Binding-site contacts:
Ligand atom C25 contacts residue ILE104 of chain 1.A at 3.9 Å (hydrophobic).
Ligand atom O15 contacts residue SER107 of chain 1.A at 3.3 Å (h-bond).
Ligand atom C3 contacts residue ILE50 of chain 1.A at 3.3 Å (hydrophobic).
Ligand atom C17 contacts residue SER107 of chain 1.A at 3.3 Å.
Ligand atom C16 contacts residue SER107 of chain 1.A at 3.1 Å.
Ligand atom O15 contacts residue PRO89 of chain 1.A at 3.7 Å.
Ligand atom C8 contacts residue LEU110 of chain 1.A at 3.6 Å (hydrophobic).
Ligand atom O21 contacts residue ILE104 of chain 1.A at 3.4 Å.
Ligand atom C4 contacts residue VAL83 of chain 1.A at 3.3 Å (hydrophobic).
Ligand atom C4 contacts residue ILE15 of chain 1.A at 3.8 Å (hydrophobic).
Ligand atom O18 contacts residue SER107 of chain 1.A at 3.0 Å (h-bond).
Ligand atom C19 contacts residue SER107 of chain 1.A at 3.4 Å.
Ligand atom C14 contacts residue VAL82 of chain 1.A at 3.8 Å (hydrophobic).
Ligand atom C2 contacts residue LEU114 of chain 1.A at 3.7 Å (hydrophobic).
Ligand atom C3 contacts residue ILE15 of chain 1.A at 3.4 Å (hydrophobic).
Ligand atom C1 contacts residue ILE15 of chain 1.A at 3.8 Å (hydrophobic).
Ligand atom C23 contacts residue PHE93 of chain 1.A at 3.7 Å (hydrophobic).
Ligand atom C13 contacts residue PRO89 of chain 1.A at 3.6 Å (hydrophobic).
Ligand atom O24 contacts residue GLN90 of chain 1.A at 3.5 Å (h-bond).
Ligand atom C13 contacts residue BP5111 of chain 1.A at 3.9 Å.
Ligand atom C19 contacts residue ILE104 of chain 1.A at 3.6 Å (hydrophobic).
Ligand atom O21 contacts residue PHE93 of chain 1.A at 3.5 Å.
Ligand atom C22 contacts residue PHE93 of chain 1.A at 3.4 Å (hydrophobic).
Ligand atom C14 contacts residue BP5111 of chain 1.A at 3.9 Å.
Ligand atom C23 contacts residue PHE94 of chain 1.A at 3.4 Å (hydrophobic).
Ligand atom C3 contacts residue TRP36 of chain 1.A at 3.8 Å (hydrophobic).
Ligand atom C4 contacts residue PHE79 of chain 1.A at 3.6 Å (hydrophobic).
Ligand atom C17 contacts residue LEU98 of chain 1.A at 3.4 Å (hydrophobic).
Ligand atom C10 contacts residue TRP36 of chain 1.A at 3.8 Å (hydrophobic).
Ligand atom O24 contacts residue ILE104 of chain 1.A at 3.8 Å.
Ligand atom C23 contacts residue GLN90 of chain 1.A at 3.6 Å.
Ligand atom C16 contacts residue ILE72 of chain 1.A at 3.9 Å (hydrophobic).
Ligand atom C22 contacts residue PHE94 of chain 1.A at 3.7 Å (hydrophobic).
Ligand atom C2 contacts residue ILE15 of chain 1.A at 3.5 Å (hydrophobic).
Ligand atom C22 contacts residue GLN90 of chain 1.A at 3.5 Å.
Ligand atom C20 contacts residue PHE93 of chain 1.A at 3.8 Å (hydrophobic).
Ligand atom C11 contacts residue SER107 of chain 1.A at 3.2 Å.
Ligand atom C5 contacts residue TRP36 of chain 1.A at 3.3 Å (hydrophobic).
Ligand atom C9 contacts residue TRP36 of chain 1.A at 3.8 Å (hydrophobic).
Ligand atom C8 contacts residue LEU114 of chain 1.A at 3.5 Å (hydrophobic).

A protein and the small-molecule ligand that binds it are described below.
Small molecule (SMILES): COCCOCCOCCOc1ccc(C(C)(C)CC(C)(C)C)cc1

Sequence of chain 1.A:
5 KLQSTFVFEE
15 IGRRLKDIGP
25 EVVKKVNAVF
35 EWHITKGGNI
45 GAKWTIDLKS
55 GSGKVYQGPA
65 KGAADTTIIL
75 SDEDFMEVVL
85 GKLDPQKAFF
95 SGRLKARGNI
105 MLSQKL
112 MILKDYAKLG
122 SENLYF